Sequence of chain 1.C:
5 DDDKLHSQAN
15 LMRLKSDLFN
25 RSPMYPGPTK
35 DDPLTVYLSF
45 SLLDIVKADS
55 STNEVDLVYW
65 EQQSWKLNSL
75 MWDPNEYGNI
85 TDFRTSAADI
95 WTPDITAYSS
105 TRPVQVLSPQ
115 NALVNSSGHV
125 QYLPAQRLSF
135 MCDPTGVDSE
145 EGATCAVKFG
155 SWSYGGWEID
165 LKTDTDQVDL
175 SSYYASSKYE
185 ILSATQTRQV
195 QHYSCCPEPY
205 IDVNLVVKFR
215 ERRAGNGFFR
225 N

The small molecule below binds the protein below.
Small molecule (SMILES): CC(=O)N[C@@H]1[C@@H](O)[C@H](O)[C@@H](CO)O[C@H]1O

Binding-site contacts:
Ligand atom C3 contacts residue ASN119 of chain 1.C at 3.9 Å.
Ligand atom C3 contacts residue HIS123 of chain 1.C at 4.4 Å.
Ligand atom C7 contacts residue ASN119 of chain 1.C at 3.4 Å.
Ligand atom O5 contacts residue ASN119 of chain 1.C at 2.4 Å (h-bond).
Ligand atom C7 contacts residue SER121 of chain 1.C at 4.2 Å.
Ligand atom C3 contacts residue SER121 of chain 1.C at 3.9 Å.
Ligand atom C4 contacts residue ASN119 of chain 1.C at 4.2 Å.
Ligand atom C2 contacts residue ASN119 of chain 1.C at 2.5 Å.
Ligand atom C1 contacts residue ASN119 of chain 1.C at 1.4 Å.
Ligand atom C7 contacts residue SER120 of chain 1.C at 4.3 Å.
Ligand atom C8 contacts residue SER120 of chain 1.C at 3.2 Å.
Ligand atom C1 contacts residue SER121 of chain 1.C at 3.5 Å.
Ligand atom O7 contacts residue ASN119 of chain 1.C at 3.2 Å (h-bond).
Ligand atom C2 contacts residue SER121 of chain 1.C at 3.7 Å.
Ligand atom O5 contacts residue HIS123 of chain 1.C at 3.6 Å.
Ligand atom O5 contacts residue SER121 of chain 1.C at 4.5 Å.
Ligand atom O7 contacts residue THR85 of chain 1.C at 4.5 Å.
Ligand atom C4 contacts residue HIS123 of chain 1.C at 4.5 Å.
Ligand atom C8 contacts residue SER121 of chain 1.C at 4.5 Å.
Ligand atom C6 contacts residue HIS123 of chain 1.C at 4.0 Å.
Ligand atom N2 contacts residue SER121 of chain 1.C at 3.2 Å (h-bond).
Ligand atom C1 contacts residue HIS123 of chain 1.C at 3.9 Å.
Ligand atom C5 contacts residue HIS123 of chain 1.C at 3.6 Å.
Ligand atom C5 contacts residue ASN119 of chain 1.C at 3.7 Å.
Ligand atom N2 contacts residue ASN119 of chain 1.C at 3.0 Å (h-bond).